Binding-site contacts:
Ligand atom N2 contacts residue MET118 of chain 23.C at 3.6 Å.
Ligand atom O7 contacts residue ASN67 of chain 23.C at 3.3 Å (h-bond).
Ligand atom C8 contacts residue SER300 of chain 12.E at 1.9 Å.
Ligand atom C7 contacts residue PHE90 of chain 23.C at 4.2 Å (hydrophobic).
Ligand atom O5 contacts residue ASN67 of chain 23.C at 2.4 Å (h-bond).
Ligand atom C4 contacts residue ASN67 of chain 23.C at 4.2 Å.
Ligand atom N2 contacts residue ASN67 of chain 23.C at 2.9 Å (h-bond).
Ligand atom C1 contacts residue ASN67 of chain 23.C at 1.4 Å.
Ligand atom C8 contacts residue MET118 of chain 23.C at 3.8 Å (hydrophobic).
Ligand atom O7 contacts residue PHE90 of chain 23.C at 4.4 Å.
Ligand atom C8 contacts residue ARG89 of chain 23.C at 3.3 Å.
Ligand atom C7 contacts residue MET118 of chain 23.C at 4.0 Å (hydrophobic).
Ligand atom C1 contacts residue MET118 of chain 23.C at 4.1 Å (hydrophobic).
Ligand atom N2 contacts residue SER300 of chain 12.E at 3.9 Å.
Ligand atom C3 contacts residue ASN67 of chain 23.C at 3.8 Å.
Ligand atom C7 contacts residue SER300 of chain 12.E at 3.4 Å.
Ligand atom C5 contacts residue ASN67 of chain 23.C at 3.7 Å.
Ligand atom C8 contacts residue ASN67 of chain 23.C at 4.4 Å.
Ligand atom C7 contacts residue ASN67 of chain 23.C at 3.3 Å.
Ligand atom C2 contacts residue MET118 of chain 23.C at 4.5 Å (hydrophobic).
Ligand atom C8 contacts residue PHE90 of chain 23.C at 3.7 Å (hydrophobic).
Ligand atom O7 contacts residue SER300 of chain 12.E at 4.3 Å.
Ligand atom C2 contacts residue ASN67 of chain 23.C at 2.5 Å.

Sequence of chain 23.C:
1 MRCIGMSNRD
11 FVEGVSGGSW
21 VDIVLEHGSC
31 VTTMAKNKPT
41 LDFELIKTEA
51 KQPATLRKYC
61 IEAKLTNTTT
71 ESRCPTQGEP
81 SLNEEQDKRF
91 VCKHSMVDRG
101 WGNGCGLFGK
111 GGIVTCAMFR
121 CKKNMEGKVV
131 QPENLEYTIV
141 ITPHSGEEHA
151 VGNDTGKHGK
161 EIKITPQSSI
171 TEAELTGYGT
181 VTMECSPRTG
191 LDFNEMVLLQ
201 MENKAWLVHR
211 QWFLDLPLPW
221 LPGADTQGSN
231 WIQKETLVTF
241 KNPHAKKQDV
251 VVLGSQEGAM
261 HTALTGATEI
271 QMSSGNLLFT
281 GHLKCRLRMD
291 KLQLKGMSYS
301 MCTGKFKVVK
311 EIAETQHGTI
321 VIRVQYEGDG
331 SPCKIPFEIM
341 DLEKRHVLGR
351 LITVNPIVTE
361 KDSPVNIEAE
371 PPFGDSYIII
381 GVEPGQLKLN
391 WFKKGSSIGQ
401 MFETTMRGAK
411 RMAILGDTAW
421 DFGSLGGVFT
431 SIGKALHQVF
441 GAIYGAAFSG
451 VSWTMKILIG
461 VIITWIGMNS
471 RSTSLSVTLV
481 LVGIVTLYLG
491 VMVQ

Sequence of chain 12.E:
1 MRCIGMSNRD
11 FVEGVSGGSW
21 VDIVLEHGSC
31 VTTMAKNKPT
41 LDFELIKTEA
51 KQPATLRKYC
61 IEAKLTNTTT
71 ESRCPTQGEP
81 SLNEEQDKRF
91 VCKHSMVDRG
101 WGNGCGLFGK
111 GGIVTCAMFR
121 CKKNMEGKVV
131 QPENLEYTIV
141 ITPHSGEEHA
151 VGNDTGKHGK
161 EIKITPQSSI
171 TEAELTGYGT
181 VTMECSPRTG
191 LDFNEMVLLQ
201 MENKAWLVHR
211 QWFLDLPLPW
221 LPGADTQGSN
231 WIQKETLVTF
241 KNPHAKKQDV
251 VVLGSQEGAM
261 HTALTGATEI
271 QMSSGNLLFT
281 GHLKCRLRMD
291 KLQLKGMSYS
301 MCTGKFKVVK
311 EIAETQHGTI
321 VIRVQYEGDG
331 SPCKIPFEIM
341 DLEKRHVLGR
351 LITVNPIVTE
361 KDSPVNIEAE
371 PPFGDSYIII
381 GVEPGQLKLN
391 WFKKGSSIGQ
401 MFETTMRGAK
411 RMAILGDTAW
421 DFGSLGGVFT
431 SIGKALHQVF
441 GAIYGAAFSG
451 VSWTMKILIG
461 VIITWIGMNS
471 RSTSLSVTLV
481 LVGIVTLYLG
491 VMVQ

This protein binds this small molecule.
Small molecule (SMILES): CC(=O)N[C@@H]1[C@@H](O)[C@H](O)[C@@H](CO)O[C@H]1O